Sequence of chain 1.G:
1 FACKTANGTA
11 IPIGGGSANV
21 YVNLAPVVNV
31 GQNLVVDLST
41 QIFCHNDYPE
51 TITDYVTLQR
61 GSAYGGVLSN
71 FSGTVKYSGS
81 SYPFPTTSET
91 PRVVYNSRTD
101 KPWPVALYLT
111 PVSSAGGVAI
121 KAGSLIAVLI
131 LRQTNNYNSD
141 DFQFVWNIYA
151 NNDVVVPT

Binding-site contacts:
Ligand atom O3 contacts residue PHE142 of chain 1.G at 3.6 Å.
Ligand atom C4 contacts residue GLN133 of chain 1.G at 3.9 Å.
Ligand atom O4 contacts residue GLN133 of chain 1.G at 3.5 Å (h-bond).
Ligand atom C3 contacts residue ASN135 of chain 1.G at 3.6 Å.
Ligand atom O6 contacts residue ASN46 of chain 1.G at 3.2 Å (h-bond).
Ligand atom CAE contacts residue TYR48 of chain 1.G at 3.5 Å (hydrophobic).
Ligand atom O3 contacts residue ASP140 of chain 1.G at 3.0 Å (salt-bridge).
Ligand atom O4 contacts residue ILE52 of chain 1.G at 3.6 Å.
Ligand atom C6 contacts residue ASN46 of chain 1.G at 3.5 Å.
Ligand atom C6 contacts residue ASP54 of chain 1.G at 3.5 Å.
Ligand atom O5 contacts residue PHE1 of chain 1.G at 3.2 Å (h-bond).
Ligand atom O2 contacts residue PHE1 of chain 1.G at 3.2 Å (h-bond).
Ligand atom C6 contacts residue ASP47 of chain 1.G at 3.8 Å.
Ligand atom O3 contacts residue ASN135 of chain 1.G at 3.4 Å (h-bond).
Ligand atom O3 contacts residue GLN133 of chain 1.G at 3.1 Å (h-bond).
Ligand atom C5 contacts residue PHE1 of chain 1.G at 3.7 Å (hydrophobic).
Ligand atom CAG contacts residue TYR48 of chain 1.G at 3.7 Å (hydrophobic).
Ligand atom CAL contacts residue TYR48 of chain 1.G at 3.7 Å (hydrophobic).
Ligand atom O2 contacts residue ILE13 of chain 1.G at 3.7 Å.
Ligand atom CAF contacts residue ILE52 of chain 1.G at 3.7 Å (hydrophobic).
Ligand atom C6 contacts residue TYR48 of chain 1.G at 3.7 Å (hydrophobic).
Ligand atom CAA contacts residue ILE52 of chain 1.G at 3.9 Å (hydrophobic).
Ligand atom CAH contacts residue TYR48 of chain 1.G at 3.9 Å (hydrophobic).
Ligand atom C2 contacts residue ASP140 of chain 1.G at 3.8 Å.
Ligand atom C4 contacts residue PHE1 of chain 1.G at 3.7 Å (hydrophobic).
Ligand atom O4 contacts residue ASN135 of chain 1.G at 3.1 Å (h-bond).
Ligand atom C5 contacts residue ILE52 of chain 1.G at 3.9 Å (hydrophobic).
Ligand atom C6 contacts residue PHE1 of chain 1.G at 3.6 Å (hydrophobic).
Ligand atom C6 contacts residue ILE52 of chain 1.G at 4.0 Å (hydrophobic).
Ligand atom CAE contacts residue ILE52 of chain 1.G at 3.9 Å (hydrophobic).
Ligand atom CAK contacts residue TYR48 of chain 1.G at 3.9 Å (hydrophobic).
Ligand atom O6 contacts residue PHE1 of chain 1.G at 2.6 Å (h-bond).
Ligand atom O4 contacts residue ASP54 of chain 1.G at 2.4 Å (salt-bridge).
Ligand atom CAH contacts residue TYR137 of chain 1.G at 3.8 Å (hydrophobic).
Ligand atom CAD contacts residue TYR48 of chain 1.G at 3.9 Å (hydrophobic).
Ligand atom C3 contacts residue ASP140 of chain 1.G at 3.2 Å.
Ligand atom C4 contacts residue ASN135 of chain 1.G at 3.9 Å.
Ligand atom O6 contacts residue ASP47 of chain 1.G at 3.1 Å (salt-bridge).
Ligand atom C4 contacts residue ASP54 of chain 1.G at 3.4 Å.
Ligand atom O6 contacts residue ASP54 of chain 1.G at 2.5 Å (salt-bridge).

A protein and the small-molecule ligand that binds it are described below.
Small molecule (SMILES): OC[C@H]1O[C@H](Oc2ccc(-c3ccccc3)cc2)[C@@H](O)[C@@H](O)[C@@H]1O